Binding-site contacts:
Ligand atom C7 contacts residue ASN106 of chain 1.C at 3.4 Å.
Ligand atom O7 contacts residue ASN106 of chain 1.C at 3.2 Å (h-bond).
Ligand atom O7 contacts residue ASP43 of chain 1.C at 3.2 Å (salt-bridge).
Ligand atom C3 contacts residue ASN106 of chain 1.C at 3.8 Å.
Ligand atom C5 contacts residue ASN106 of chain 1.C at 3.4 Å.
Ligand atom C7 contacts residue ASP43 of chain 1.C at 4.2 Å.
Ligand atom O5 contacts residue ASN106 of chain 1.C at 2.0 Å (h-bond).
Ligand atom C6 contacts residue MET122 of chain 1.C at 3.7 Å (hydrophobic).
Ligand atom C8 contacts residue TRP124 of chain 1.C at 2.7 Å (hydrophobic).
Ligand atom O7 contacts residue TRP124 of chain 1.C at 3.9 Å.
Ligand atom C7 contacts residue TRP124 of chain 1.C at 3.1 Å (hydrophobic).
Ligand atom C5 contacts residue MET122 of chain 1.C at 3.7 Å (hydrophobic).
Ligand atom N2 contacts residue ASN106 of chain 1.C at 3.2 Å (h-bond).
Ligand atom C1 contacts residue MET122 of chain 1.C at 4.2 Å (hydrophobic).
Ligand atom O6 contacts residue MET122 of chain 1.C at 2.6 Å.
Ligand atom O5 contacts residue MET122 of chain 1.C at 3.4 Å.
Ligand atom C6 contacts residue ASN106 of chain 1.C at 4.4 Å.
Ligand atom C4 contacts residue ASN106 of chain 1.C at 4.1 Å.
Ligand atom C1 contacts residue ASN106 of chain 1.C at 1.4 Å.
Ligand atom C2 contacts residue ASN106 of chain 1.C at 2.6 Å.
Ligand atom N2 contacts residue TRP124 of chain 1.C at 3.4 Å.
Ligand atom C1 contacts residue TRP124 of chain 1.C at 4.3 Å (hydrophobic).
Ligand atom C2 contacts residue TRP124 of chain 1.C at 4.5 Å (hydrophobic).

The protein below binds the small molecule below.
Small molecule (SMILES): CC(=O)N[C@@H]1[C@@H](O)[C@H](O)[C@@H](CO)O[C@H]1O

Sequence of chain 1.C:
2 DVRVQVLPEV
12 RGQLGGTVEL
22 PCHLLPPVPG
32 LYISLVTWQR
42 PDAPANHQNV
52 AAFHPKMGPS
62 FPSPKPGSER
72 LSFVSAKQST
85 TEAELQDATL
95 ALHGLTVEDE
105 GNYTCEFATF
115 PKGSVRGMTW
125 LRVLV